Binding-site contacts:
Ligand atom C3 contacts residue LEU143 of chain 4.C at 4.2 Å (hydrophobic).
Ligand atom O2 contacts residue HIS137 of chain 4.C at 2.9 Å (h-bond).
Ligand atom C2 contacts residue FE21 of chain 4.I at 4.4 Å.
Ligand atom O4 contacts residue ARG96 of chain 4.C at 4.2 Å.
Ligand atom C1 contacts residue GLU141 of chain 4.C at 3.8 Å.
Ligand atom O4 contacts residue LYS22 of chain 1.C at 2.5 Å (salt-bridge).
Ligand atom O1 contacts residue FE21 of chain 4.I at 4.0 Å.
Ligand atom P1 contacts residue HIS179 of chain 4.C at 4.4 Å.
Ligand atom O2 contacts residue GLU141 of chain 4.C at 3.8 Å.
Ligand atom O2 contacts residue LYS22 of chain 1.C at 3.8 Å.
Ligand atom C3 contacts residue VAL121 of chain 4.C at 4.0 Å (hydrophobic).
Ligand atom P1 contacts residue FE21 of chain 4.I at 3.0 Å.
Ligand atom P1 contacts residue LYS22 of chain 1.C at 3.7 Å.
Ligand atom O1 contacts residue TYR104 of chain 4.C at 3.9 Å.
Ligand atom O3 contacts residue HIS179 of chain 4.C at 4.1 Å.
Ligand atom C3 contacts residue GLU141 of chain 4.C at 4.2 Å.
Ligand atom O1 contacts residue ARG96 of chain 4.C at 2.7 Å (salt-bridge).
Ligand atom O2 contacts residue ASN134 of chain 4.C at 3.3 Å (h-bond).
Ligand atom C1 contacts residue TYR104 of chain 4.C at 4.4 Å (hydrophobic).
Ligand atom P1 contacts residue TYR104 of chain 4.C at 3.9 Å.
Ligand atom C2 contacts residue GLU141 of chain 4.C at 4.4 Å.
Ligand atom O3 contacts residue FE21 of chain 4.I at 2.5 Å.
Ligand atom C2 contacts residue PHE181 of chain 4.C at 4.0 Å (hydrophobic).
Ligand atom O2 contacts residue FE21 of chain 4.I at 1.7 Å.
Ligand atom O1 contacts residue ASN134 of chain 4.C at 3.0 Å (h-bond).
Ligand atom O1 contacts residue TYR102 of chain 4.C at 3.6 Å.
Ligand atom P1 contacts residue ARG96 of chain 4.C at 4.0 Å.
Ligand atom C1 contacts residue FE21 of chain 4.I at 3.4 Å.
Ligand atom C2 contacts residue TYR102 of chain 4.C at 3.5 Å (hydrophobic).
Ligand atom P1 contacts residue ASN134 of chain 4.C at 3.8 Å.
Ligand atom C3 contacts residue ALA194 of chain 4.C at 4.3 Å (hydrophobic).
Ligand atom C3 contacts residue LEU192 of chain 4.C at 3.8 Å (hydrophobic).
Ligand atom C3 contacts residue PHE181 of chain 4.C at 3.8 Å (hydrophobic).
Ligand atom O3 contacts residue GLU141 of chain 4.C at 2.4 Å (salt-bridge).
Ligand atom O2 contacts residue HIS179 of chain 4.C at 3.3 Å (h-bond).
Ligand atom O4 contacts residue FE21 of chain 4.I at 4.2 Å.
Ligand atom C3 contacts residue TYR102 of chain 4.C at 4.5 Å (hydrophobic).
Ligand atom O3 contacts residue ALA194 of chain 4.C at 4.3 Å.
Ligand atom O4 contacts residue TYR104 of chain 4.C at 2.9 Å (h-bond).

A protein and the small-molecule ligand that binds it are described below.
Small molecule (SMILES): CC[C@@H](O)P(=O)(O)O

Sequence of chain 4.C:
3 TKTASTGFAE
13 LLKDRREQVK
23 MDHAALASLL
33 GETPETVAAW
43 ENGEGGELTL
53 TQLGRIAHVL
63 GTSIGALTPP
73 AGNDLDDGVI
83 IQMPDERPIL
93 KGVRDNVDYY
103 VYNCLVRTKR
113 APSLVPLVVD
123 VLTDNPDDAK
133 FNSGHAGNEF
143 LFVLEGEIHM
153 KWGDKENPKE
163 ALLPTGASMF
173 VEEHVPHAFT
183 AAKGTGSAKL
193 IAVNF

Sequence of chain 1.C:
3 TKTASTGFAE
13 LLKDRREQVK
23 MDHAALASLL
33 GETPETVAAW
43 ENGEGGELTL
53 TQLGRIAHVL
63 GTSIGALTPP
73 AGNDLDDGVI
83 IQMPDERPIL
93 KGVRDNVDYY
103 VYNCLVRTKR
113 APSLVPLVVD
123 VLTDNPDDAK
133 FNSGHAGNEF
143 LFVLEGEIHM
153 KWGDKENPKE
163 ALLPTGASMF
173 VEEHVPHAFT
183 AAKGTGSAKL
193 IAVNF